Binding-site contacts:
Ligand atom C26 contacts residue THR109 of chain 26.B at 3.7 Å.
Ligand atom N6 contacts residue VAL194 of chain 26.B at 3.7 Å.
Ligand atom C4 contacts residue TYR157 of chain 26.B at 3.4 Å (hydrophobic).
Ligand atom C19 contacts residue PHE236 of chain 26.B at 3.5 Å (hydrophobic).
Ligand atom C3 contacts residue PRO179 of chain 26.B at 3.7 Å (hydrophobic).
Ligand atom C21 contacts residue TYR203 of chain 26.B at 3.8 Å (hydrophobic).
Ligand atom C8 contacts residue ILE108 of chain 26.B at 3.8 Å (hydrophobic).
Ligand atom C14 contacts residue VAL197 of chain 26.B at 3.6 Å (hydrophobic).
Ligand atom C3 contacts residue TYR157 of chain 26.B at 3.5 Å (hydrophobic).
Ligand atom C22 contacts residue PHE236 of chain 26.B at 3.9 Å (hydrophobic).
Ligand atom C13 contacts residue VAL197 of chain 26.B at 3.6 Å (hydrophobic).
Ligand atom C22 contacts residue TYR203 of chain 26.B at 3.5 Å (hydrophobic).
Ligand atom C1 contacts residue PRO179 of chain 26.B at 3.9 Å (hydrophobic).
Ligand atom C7 contacts residue PHE132 of chain 26.B at 3.6 Å (hydrophobic).
Ligand atom C4 contacts residue ALA24 of chain 26.D at 3.8 Å (hydrophobic).
Ligand atom C12 contacts residue PHE236 of chain 26.B at 3.8 Å (hydrophobic).
Ligand atom C11 contacts residue TYR157 of chain 26.B at 3.6 Å (hydrophobic).
Ligand atom O25 contacts residue TYR110 of chain 26.B at 3.0 Å.
Ligand atom C23 contacts residue PHE236 of chain 26.B at 3.5 Å (hydrophobic).
Ligand atom C10 contacts residue VAL194 of chain 26.B at 3.7 Å (hydrophobic).
Ligand atom C1 contacts residue ILE181 of chain 26.B at 3.4 Å (hydrophobic).
Ligand atom N4 contacts residue ILE192 of chain 26.B at 3.6 Å.
Ligand atom N4 contacts residue LEU239 of chain 26.B at 3.8 Å.
Ligand atom C27 contacts residue THR109 of chain 26.B at 3.5 Å.
Ligand atom C9 contacts residue ILE108 of chain 26.B at 3.5 Å (hydrophobic).
Ligand atom C14 contacts residue PHE236 of chain 26.B at 3.9 Å (hydrophobic).
Ligand atom C1 contacts residue ILE155 of chain 26.B at 3.7 Å (hydrophobic).
Ligand atom C9 contacts residue TYR157 of chain 26.B at 3.8 Å (hydrophobic).
Ligand atom C23 contacts residue TYR110 of chain 26.B at 3.3 Å (hydrophobic).
Ligand atom C11 contacts residue VAL194 of chain 26.B at 3.7 Å (hydrophobic).
Ligand atom C10 contacts residue TYR157 of chain 26.B at 3.6 Å (hydrophobic).
Ligand atom C8 contacts residue PHE132 of chain 26.B at 3.4 Å (hydrophobic).
Ligand atom C19 contacts residue TYR110 of chain 26.B at 3.7 Å (hydrophobic).
Ligand atom C20 contacts residue PHE236 of chain 26.B at 3.2 Å (hydrophobic).
Ligand atom O24 contacts residue TYR110 of chain 26.B at 3.9 Å.
Ligand atom C21 contacts residue PHE236 of chain 26.B at 3.4 Å (hydrophobic).
Ligand atom O24 contacts residue PHE236 of chain 26.B at 3.7 Å.
Ligand atom C20 contacts residue TYR110 of chain 26.B at 3.5 Å (hydrophobic).
Ligand atom C3 contacts residue ALA24 of chain 26.D at 3.7 Å (hydrophobic).
Ligand atom N3 contacts residue ILE192 of chain 26.B at 3.8 Å.

Sequence of chain 26.D:
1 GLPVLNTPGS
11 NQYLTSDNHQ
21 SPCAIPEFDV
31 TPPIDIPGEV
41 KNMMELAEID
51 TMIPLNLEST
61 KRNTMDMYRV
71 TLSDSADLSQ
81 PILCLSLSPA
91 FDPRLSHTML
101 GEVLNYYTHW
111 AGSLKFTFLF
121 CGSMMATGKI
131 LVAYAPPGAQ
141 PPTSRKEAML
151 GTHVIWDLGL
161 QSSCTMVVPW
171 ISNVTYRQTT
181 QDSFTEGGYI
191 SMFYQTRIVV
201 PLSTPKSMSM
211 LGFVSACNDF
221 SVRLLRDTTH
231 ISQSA

Sequence of chain 26.B:
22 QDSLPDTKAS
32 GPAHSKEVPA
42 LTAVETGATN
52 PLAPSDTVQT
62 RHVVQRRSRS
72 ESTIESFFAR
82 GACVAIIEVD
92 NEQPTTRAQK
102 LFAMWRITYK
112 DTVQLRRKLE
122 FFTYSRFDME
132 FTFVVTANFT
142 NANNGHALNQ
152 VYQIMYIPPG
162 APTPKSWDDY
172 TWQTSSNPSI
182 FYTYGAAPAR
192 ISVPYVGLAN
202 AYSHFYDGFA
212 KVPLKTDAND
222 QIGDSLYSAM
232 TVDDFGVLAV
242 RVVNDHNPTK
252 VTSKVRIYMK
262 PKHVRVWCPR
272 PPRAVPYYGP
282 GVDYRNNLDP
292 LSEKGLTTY

This protein binds this small molecule.
Small molecule (SMILES): CCOC(=O)c1ccc(OCCCCC2CCN(c3ccc(C)nn3)CC2)cc1

Sequence of chain 27.D:
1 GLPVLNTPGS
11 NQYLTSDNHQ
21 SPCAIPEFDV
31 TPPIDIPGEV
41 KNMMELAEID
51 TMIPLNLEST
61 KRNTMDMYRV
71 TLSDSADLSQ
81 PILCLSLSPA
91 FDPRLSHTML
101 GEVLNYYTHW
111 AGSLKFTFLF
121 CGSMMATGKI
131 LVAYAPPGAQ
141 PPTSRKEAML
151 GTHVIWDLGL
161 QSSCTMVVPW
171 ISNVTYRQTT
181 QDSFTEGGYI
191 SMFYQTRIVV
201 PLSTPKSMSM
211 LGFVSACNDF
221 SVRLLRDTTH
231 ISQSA